A small-molecule ligand and the protein it binds are described below.
Small molecule (SMILES): CC(=O)N[C@@H](CC(C)C)C(=O)N[C@H](C(=O)N1C[C@H](O)C[C@H]1C(=O)NCc1ccc(-c2scnc2C)cc1)C(C)(C)C

Binding-site contacts:
Ligand atom CAV contacts residue HIS64 of chain 1.F at 3.8 Å.
Ligand atom CAU contacts residue TRP66 of chain 1.F at 3.8 Å (hydrophobic).
Ligand atom O contacts residue PHE40 of chain 1.F at 3.5 Å.
Ligand atom CAA contacts residue ASN16 of chain 1.F at 3.5 Å.
Ligand atom CD2 contacts residue TYR61 of chain 1.F at 3.7 Å (hydrophobic).
Ligand atom CBL contacts residue PRO48 of chain 1.F at 3.1 Å (hydrophobic).
Ligand atom O contacts residue TYR61 of chain 1.F at 3.7 Å.
Ligand atom CAU contacts residue SER60 of chain 1.F at 3.6 Å.
Ligand atom NBK contacts residue PRO48 of chain 1.F at 3.7 Å.
Ligand atom SBM contacts residue PHE25 of chain 1.F at 3.8 Å.
Ligand atom CBH contacts residue HIS59 of chain 1.F at 3.8 Å.
Ligand atom CAW contacts residue TRP37 of chain 1.F at 3.6 Å (hydrophobic).
Ligand atom CBC contacts residue TYR47 of chain 1.F at 3.8 Å (hydrophobic).
Ligand atom OAZ contacts residue TRP37 of chain 1.F at 3.5 Å (h-bond).
Ligand atom OAZ contacts residue SER60 of chain 1.F at 2.9 Å (h-bond).
Ligand atom CAX contacts residue HIS59 of chain 1.F at 3.6 Å.
Ligand atom O contacts residue HIS64 of chain 1.F at 3.1 Å.
Ligand atom CAW contacts residue TYR47 of chain 1.F at 3.4 Å (hydrophobic).
Ligand atom CAT contacts residue HIS59 of chain 1.F at 3.3 Å.
Ligand atom CAV contacts residue TYR47 of chain 1.F at 3.7 Å (hydrophobic).
Ligand atom CAM contacts residue TYR47 of chain 1.F at 3.4 Å (hydrophobic).
Ligand atom OAC contacts residue PHE40 of chain 1.F at 3.5 Å.
Ligand atom CBH contacts residue TYR47 of chain 1.F at 3.8 Å (hydrophobic).
Ligand atom OAC contacts residue ASN16 of chain 1.F at 3.2 Å (h-bond).
Ligand atom NAS contacts residue TYR47 of chain 1.F at 3.7 Å.
Ligand atom CBI contacts residue ILE58 of chain 1.F at 3.7 Å (hydrophobic).
Ligand atom CAU contacts residue HIS59 of chain 1.F at 3.0 Å.
Ligand atom CAX contacts residue TYR47 of chain 1.F at 3.5 Å (hydrophobic).
Ligand atom OAY contacts residue TYR47 of chain 1.F at 2.6 Å (h-bond).
Ligand atom CD2 contacts residue ARG18 of chain 1.F at 3.8 Å.
Ligand atom CBG contacts residue ILE58 of chain 1.F at 3.5 Å (hydrophobic).
Ligand atom NBA contacts residue HIS59 of chain 1.F at 3.0 Å (h-bond).
Ligand atom OAZ contacts residue HIS64 of chain 1.F at 2.5 Å (h-bond).
Ligand atom CBG contacts residue TYR47 of chain 1.F at 3.7 Å (hydrophobic).
Ligand atom CBF contacts residue TYR47 of chain 1.F at 3.7 Å (hydrophobic).
Ligand atom CAM contacts residue TRP37 of chain 1.F at 3.8 Å (hydrophobic).
Ligand atom N contacts residue ASN16 of chain 1.F at 3.1 Å (h-bond).
Ligand atom CB contacts residue TYR61 of chain 1.F at 3.4 Å (hydrophobic).
Ligand atom CAA contacts residue PHE40 of chain 1.F at 3.7 Å (hydrophobic).
Ligand atom CAV contacts residue TRP66 of chain 1.F at 3.5 Å (hydrophobic).

Sequence of chain 1.F:
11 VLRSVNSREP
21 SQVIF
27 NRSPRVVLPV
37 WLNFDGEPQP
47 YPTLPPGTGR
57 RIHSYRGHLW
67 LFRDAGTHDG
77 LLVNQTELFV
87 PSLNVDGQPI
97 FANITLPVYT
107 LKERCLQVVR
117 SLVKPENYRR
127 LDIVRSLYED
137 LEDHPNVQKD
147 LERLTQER